Binding-site contacts:
Ligand atom O6 contacts residue GLU181 of chain 1.G at 4.0 Å.
Ligand atom O5 contacts residue ASN232 of chain 1.G at 2.4 Å (h-bond).
Ligand atom C1 contacts residue ASN232 of chain 1.G at 1.4 Å.
Ligand atom O7 contacts residue ASN232 of chain 1.G at 4.0 Å.
Ligand atom O7 contacts residue ASN346 of chain 1.G at 4.3 Å.
Ligand atom O6 contacts residue GLY348 of chain 1.G at 3.8 Å.
Ligand atom O6 contacts residue VAL414 of chain 1.G at 4.4 Å.
Ligand atom C8 contacts residue LEU231 of chain 1.G at 4.4 Å (hydrophobic).
Ligand atom O7 contacts residue PRO182 of chain 1.G at 3.7 Å.
Ligand atom C3 contacts residue VAL414 of chain 1.G at 4.2 Å (hydrophobic).
Ligand atom C3 contacts residue ASN232 of chain 1.G at 3.8 Å.
Ligand atom O7 contacts residue VAL224 of chain 1.G at 4.4 Å.
Ligand atom C7 contacts residue ASN232 of chain 1.G at 3.6 Å.
Ligand atom N2 contacts residue SER415 of chain 1.G at 3.9 Å.
Ligand atom O4 contacts residue ARG274 of chain 1.G at 3.9 Å.
Ligand atom C2 contacts residue SER415 of chain 1.G at 4.3 Å.
Ligand atom C7 contacts residue ASN346 of chain 1.G at 4.0 Å.
Ligand atom C5 contacts residue ASN232 of chain 1.G at 3.7 Å.
Ligand atom C4 contacts residue VAL414 of chain 1.G at 4.2 Å (hydrophobic).
Ligand atom C4 contacts residue ASN232 of chain 1.G at 4.2 Å.
Ligand atom C6 contacts residue SER179 of chain 1.G at 4.1 Å.
Ligand atom C2 contacts residue ASN232 of chain 1.G at 2.4 Å.
Ligand atom C5 contacts residue VAL414 of chain 1.G at 3.8 Å (hydrophobic).
Ligand atom O4 contacts residue VAL414 of chain 1.G at 3.9 Å.
Ligand atom C6 contacts residue GLU181 of chain 1.G at 3.9 Å.
Ligand atom C8 contacts residue ASN346 of chain 1.G at 3.3 Å.
Ligand atom O6 contacts residue SER179 of chain 1.G at 4.2 Å.
Ligand atom C1 contacts residue SER415 of chain 1.G at 3.8 Å.
Ligand atom N2 contacts residue ASN232 of chain 1.G at 2.8 Å (h-bond).
Ligand atom O3 contacts residue CYS413 of chain 1.G at 4.4 Å.

Sequence of chain 1.G:
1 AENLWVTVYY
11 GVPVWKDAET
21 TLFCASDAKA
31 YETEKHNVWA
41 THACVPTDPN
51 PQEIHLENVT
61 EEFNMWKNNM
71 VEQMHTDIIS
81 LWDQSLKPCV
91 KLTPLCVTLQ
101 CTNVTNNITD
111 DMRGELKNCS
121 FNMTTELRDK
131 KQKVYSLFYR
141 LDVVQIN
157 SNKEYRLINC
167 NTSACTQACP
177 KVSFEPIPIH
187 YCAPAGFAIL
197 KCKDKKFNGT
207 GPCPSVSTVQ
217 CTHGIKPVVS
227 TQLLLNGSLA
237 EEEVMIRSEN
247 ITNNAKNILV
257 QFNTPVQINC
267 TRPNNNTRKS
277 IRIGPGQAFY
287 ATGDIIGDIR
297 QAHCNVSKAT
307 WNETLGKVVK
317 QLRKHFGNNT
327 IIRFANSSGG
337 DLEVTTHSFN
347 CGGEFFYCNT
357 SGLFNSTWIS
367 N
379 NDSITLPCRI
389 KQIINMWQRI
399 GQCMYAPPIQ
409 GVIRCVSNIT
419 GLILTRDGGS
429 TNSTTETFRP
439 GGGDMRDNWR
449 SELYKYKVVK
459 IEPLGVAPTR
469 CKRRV

A protein and the small-molecule ligand that binds it are described below.
Small molecule (SMILES): CC(=O)N[C@H]1[C@H](O[C@H]2[C@H](O)[C@@H](NC(C)=O)CO[C@@H]2CO)O[C@H](CO)[C@@H](O[C@@H]2O[C@H](CO[C@H]3O[C@H](CO)[C@@H](O)[C@H](O)[C@@H]3O)[C@@H](O)[C@H](O[C@H]3O[C@H](CO)[C@@H](O)[C@H](O)[C@@H]3O[C@H]3O[C@H](CO)[C@@H](O)[C@H](O)[C@@H]3O)[C@@H]2O)[C@@H]1O